Binding-site contacts:
Ligand atom C6 contacts residue ARG140 of chain 1.E at 4.4 Å.
Ligand atom C8 contacts residue ASN103 of chain 1.E at 4.3 Å.
Ligand atom C2 contacts residue ASN103 of chain 1.E at 2.4 Å.
Ligand atom O5 contacts residue LYS117 of chain 1.E at 4.2 Å.
Ligand atom C6 contacts residue GLY114 of chain 1.E at 4.5 Å.
Ligand atom C3 contacts residue ASN103 of chain 1.E at 3.7 Å.
Ligand atom N2 contacts residue ASN103 of chain 1.E at 2.7 Å (h-bond).
Ligand atom C7 contacts residue ASN103 of chain 1.E at 3.4 Å.
Ligand atom C1 contacts residue ASN103 of chain 1.E at 1.5 Å.
Ligand atom O7 contacts residue THR105 of chain 1.E at 4.1 Å.
Ligand atom O5 contacts residue ASN103 of chain 1.E at 2.5 Å (h-bond).
Ligand atom O6 contacts residue ARG140 of chain 1.E at 4.2 Å.
Ligand atom O7 contacts residue ASN103 of chain 1.E at 3.9 Å.
Ligand atom C4 contacts residue ASN103 of chain 1.E at 4.2 Å.
Ligand atom C5 contacts residue ASN103 of chain 1.E at 3.7 Å.

This small molecule binds to this protein.
Small molecule (SMILES): CC(=O)N[C@@H]1[C@@H](O)[C@H](O)[C@@H](CO)O[C@H]1O

Sequence of chain 1.E:
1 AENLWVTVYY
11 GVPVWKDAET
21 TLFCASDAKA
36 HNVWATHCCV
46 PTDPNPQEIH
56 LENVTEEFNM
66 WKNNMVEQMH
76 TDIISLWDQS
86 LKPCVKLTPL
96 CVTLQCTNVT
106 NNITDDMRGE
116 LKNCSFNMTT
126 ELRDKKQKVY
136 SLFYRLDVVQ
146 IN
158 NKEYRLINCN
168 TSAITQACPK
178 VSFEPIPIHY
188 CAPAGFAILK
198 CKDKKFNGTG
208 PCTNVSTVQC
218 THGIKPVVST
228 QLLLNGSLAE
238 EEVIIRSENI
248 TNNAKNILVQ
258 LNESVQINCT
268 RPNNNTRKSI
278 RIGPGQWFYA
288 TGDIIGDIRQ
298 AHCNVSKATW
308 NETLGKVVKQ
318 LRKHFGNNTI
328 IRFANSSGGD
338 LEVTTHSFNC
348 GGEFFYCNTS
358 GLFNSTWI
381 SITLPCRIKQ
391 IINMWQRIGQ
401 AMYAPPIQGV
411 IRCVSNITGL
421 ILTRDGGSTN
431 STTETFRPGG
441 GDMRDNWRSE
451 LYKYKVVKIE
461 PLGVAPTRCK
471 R